The small molecule below binds the protein below.
Small molecule (SMILES): O=C(c1ccccc1)N1[C@H](c2ccc(OC[C@@H]3CCN(CCCF)C3)cc2)c2ccc(O)cc2CC12CC2

Binding-site contacts:
Ligand atom C3 contacts residue GLU54 of chain 1.B at 3.3 Å.
Ligand atom C28 contacts residue ASP52 of chain 1.B at 3.4 Å.
Ligand atom C30 contacts residue ASP52 of chain 1.B at 3.3 Å.
Ligand atom C23 contacts residue LEU226 of chain 1.B at 3.5 Å (hydrophobic).
Ligand atom C14 contacts residue PHE126 of chain 1.B at 3.7 Å (hydrophobic).
Ligand atom C31 contacts residue ASP52 of chain 1.B at 3.2 Å.
Ligand atom C25 contacts residue VAL234 of chain 1.B at 3.4 Å (hydrophobic).
Ligand atom C18 contacts residue MET89 of chain 1.B at 3.6 Å (hydrophobic).
Ligand atom C24 contacts residue MET44 of chain 1.B at 3.5 Å (hydrophobic).
Ligand atom C7 contacts residue PHE105 of chain 1.B at 3.8 Å (hydrophobic).
Ligand atom C15 contacts residue LEU129 of chain 1.B at 3.5 Å (hydrophobic).
Ligand atom C14 contacts residue MET122 of chain 1.B at 3.4 Å (hydrophobic).
Ligand atom O2 contacts residue GLU54 of chain 1.B at 2.6 Å (salt-bridge).
Ligand atom N2 contacts residue VAL234 of chain 1.B at 3.7 Å.
Ligand atom C13 contacts residue MET122 of chain 1.B at 3.5 Å (hydrophobic).
Ligand atom C2 contacts residue GLU54 of chain 1.B at 3.2 Å.
Ligand atom C17 contacts residue LEU85 of chain 1.B at 3.6 Å (hydrophobic).
Ligand atom C28 contacts residue VAL234 of chain 1.B at 3.6 Å (hydrophobic).
Ligand atom C21 contacts residue ALA51 of chain 1.B at 3.7 Å (hydrophobic).
Ligand atom C1 contacts residue LEU47 of chain 1.B at 3.4 Å (hydrophobic).
Ligand atom C2 contacts residue ALA51 of chain 1.B at 3.8 Å (hydrophobic).
Ligand atom C29 contacts residue VAL234 of chain 1.B at 3.5 Å (hydrophobic).
Ligand atom C29 contacts residue ASP52 of chain 1.B at 3.5 Å.
Ligand atom C5 contacts residue PHE105 of chain 1.B at 3.8 Å (hydrophobic).
Ligand atom C32 contacts residue VAL234 of chain 1.B at 3.8 Å (hydrophobic).
Ligand atom C30 contacts residue VAL234 of chain 1.B at 3.4 Å (hydrophobic).
Ligand atom C23 contacts residue MET44 of chain 1.B at 3.7 Å (hydrophobic).
Ligand atom C20 contacts residue ALA51 of chain 1.B at 3.6 Å (hydrophobic).
Ligand atom O1 contacts residue LEU47 of chain 1.B at 3.3 Å.
Ligand atom O2 contacts residue ARG95 of chain 1.B at 3.0 Å (salt-bridge).
Ligand atom C16 contacts residue PHE105 of chain 1.B at 3.7 Å (hydrophobic).
Ligand atom C23 contacts residue THR48 of chain 1.B at 3.7 Å.
Ligand atom C14 contacts residue ILE125 of chain 1.B at 3.4 Å (hydrophobic).
Ligand atom C1 contacts residue ALA51 of chain 1.B at 3.5 Å (hydrophobic).
Ligand atom N2 contacts residue ASP52 of chain 1.B at 2.7 Å (salt-bridge).
Ligand atom C27 contacts residue THR48 of chain 1.B at 3.5 Å.
Ligand atom C7 contacts residue LEU92 of chain 1.B at 3.7 Å (hydrophobic).
Ligand atom O1 contacts residue MET44 of chain 1.B at 3.6 Å.
Ligand atom C25 contacts residue TRP84 of chain 1.B at 3.5 Å (hydrophobic).
Ligand atom C27 contacts residue ASP52 of chain 1.B at 3.5 Å.

Sequence of chain 1.B:
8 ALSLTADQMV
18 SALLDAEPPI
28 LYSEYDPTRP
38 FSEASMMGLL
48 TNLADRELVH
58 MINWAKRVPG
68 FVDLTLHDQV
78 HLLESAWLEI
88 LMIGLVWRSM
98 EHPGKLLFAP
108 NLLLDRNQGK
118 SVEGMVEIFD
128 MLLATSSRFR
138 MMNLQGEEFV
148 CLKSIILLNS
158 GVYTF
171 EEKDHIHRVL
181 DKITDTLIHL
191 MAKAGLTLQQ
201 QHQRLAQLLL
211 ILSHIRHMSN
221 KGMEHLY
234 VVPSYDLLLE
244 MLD